Binding-site contacts:
Ligand atom C1 contacts residue LEU336 of chain 1.A at 3.8 Å (hydrophobic).
Ligand atom N1 contacts residue ALA271 of chain 1.A at 4.1 Å.
Ligand atom C22 contacts residue MET86 of chain 1.A at 3.6 Å (hydrophobic).
Ligand atom C25 contacts residue TYR96 of chain 1.A at 3.3 Å (hydrophobic).
Ligand atom C12 contacts residue MET440 of chain 1.A at 4.0 Å (hydrophobic).
Ligand atom C10 contacts residue MET440 of chain 1.A at 2.9 Å (hydrophobic).
Ligand atom N4 contacts residue MET86 of chain 1.A at 4.1 Å.
Ligand atom C11 contacts residue MET440 of chain 1.A at 2.9 Å (hydrophobic).
Ligand atom N1 contacts residue HEM1 of chain 1.C at 2.0 Å.
Ligand atom O2 contacts residue PHE270 of chain 1.A at 3.8 Å.
Ligand atom C4 contacts residue LEU336 of chain 1.A at 4.2 Å (hydrophobic).
Ligand atom C16 contacts residue MET338 of chain 1.A at 3.9 Å (hydrophobic).
Ligand atom N4 contacts residue TYR83 of chain 1.A at 4.0 Å.
Ligand atom C3 contacts residue ALA271 of chain 1.A at 3.2 Å (hydrophobic).
Ligand atom C21 contacts residue PHE270 of chain 1.A at 3.7 Å (hydrophobic).
Ligand atom C5 contacts residue LEU336 of chain 1.A at 3.8 Å (hydrophobic).
Ligand atom C26 contacts residue TYR96 of chain 1.A at 3.9 Å (hydrophobic).
Ligand atom C3 contacts residue HEM1 of chain 1.C at 2.9 Å.
Ligand atom C10 contacts residue LEU336 of chain 1.A at 3.7 Å (hydrophobic).
Ligand atom F1 contacts residue VAL193 of chain 1.A at 3.4 Å.
Ligand atom O1 contacts residue MET440 of chain 1.A at 3.3 Å.
Ligand atom C2 contacts residue HEM1 of chain 1.C at 2.7 Å.
Ligand atom C9 contacts residue MET440 of chain 1.A at 3.8 Å (hydrophobic).
Ligand atom C4 contacts residue ALA271 of chain 1.A at 3.5 Å (hydrophobic).
Ligand atom C1 contacts residue HEM1 of chain 1.C at 3.9 Å.
Ligand atom C2 contacts residue LEU336 of chain 1.A at 4.0 Å (hydrophobic).
Ligand atom O1 contacts residue VAL441 of chain 1.A at 3.5 Å.
Ligand atom C23 contacts residue MET86 of chain 1.A at 3.5 Å (hydrophobic).
Ligand atom C21 contacts residue MET86 of chain 1.A at 3.6 Å (hydrophobic).
Ligand atom O2 contacts residue ALA271 of chain 1.A at 3.6 Å.
Ligand atom C8 contacts residue MET440 of chain 1.A at 3.9 Å (hydrophobic).
Ligand atom N2 contacts residue LEU336 of chain 1.A at 3.8 Å.
Ligand atom C14 contacts residue MET338 of chain 1.A at 4.2 Å (hydrophobic).
Ligand atom C15 contacts residue MET338 of chain 1.A at 3.6 Å (hydrophobic).
Ligand atom C9 contacts residue LEU336 of chain 1.A at 4.1 Å (hydrophobic).
Ligand atom C28 contacts residue PHE90 of chain 1.A at 4.1 Å (hydrophobic).
Ligand atom N1 contacts residue CYS402 of chain 1.A at 4.0 Å.
Ligand atom C18 contacts residue MET340 of chain 1.A at 4.2 Å (hydrophobic).
Ligand atom C26 contacts residue HEM1 of chain 1.C at 3.9 Å.
Ligand atom C15 contacts residue LEU337 of chain 1.A at 4.0 Å (hydrophobic).

Sequence of chain 1.A:
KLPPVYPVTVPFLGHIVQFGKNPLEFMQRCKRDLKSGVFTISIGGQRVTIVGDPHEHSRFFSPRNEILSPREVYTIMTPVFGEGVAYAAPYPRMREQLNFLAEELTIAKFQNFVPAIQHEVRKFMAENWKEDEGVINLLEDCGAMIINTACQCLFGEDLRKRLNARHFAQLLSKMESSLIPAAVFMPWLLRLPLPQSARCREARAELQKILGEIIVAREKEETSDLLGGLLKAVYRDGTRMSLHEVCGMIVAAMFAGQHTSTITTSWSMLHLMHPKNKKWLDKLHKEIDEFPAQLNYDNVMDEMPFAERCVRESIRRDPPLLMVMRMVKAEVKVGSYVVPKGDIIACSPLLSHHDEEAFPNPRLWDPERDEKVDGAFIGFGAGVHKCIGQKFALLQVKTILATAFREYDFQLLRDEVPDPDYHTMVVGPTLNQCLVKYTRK

This protein binds this small molecule.
Small molecule (SMILES): O=C(N[C@H](Cc1c[nH]c2ccccc12)C(=O)Nc1ccncc1)c1ccc(-c2cccc(F)c2)cc1F